Sequence of chain 1.D:
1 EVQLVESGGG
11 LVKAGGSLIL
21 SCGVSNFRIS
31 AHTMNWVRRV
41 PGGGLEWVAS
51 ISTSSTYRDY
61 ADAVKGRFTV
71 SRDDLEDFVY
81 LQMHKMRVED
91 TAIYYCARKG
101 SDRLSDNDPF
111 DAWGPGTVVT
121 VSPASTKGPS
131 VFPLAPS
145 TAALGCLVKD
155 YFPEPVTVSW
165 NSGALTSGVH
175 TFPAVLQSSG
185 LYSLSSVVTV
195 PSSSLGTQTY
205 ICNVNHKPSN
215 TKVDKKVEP

Sequence of chain 1.C:
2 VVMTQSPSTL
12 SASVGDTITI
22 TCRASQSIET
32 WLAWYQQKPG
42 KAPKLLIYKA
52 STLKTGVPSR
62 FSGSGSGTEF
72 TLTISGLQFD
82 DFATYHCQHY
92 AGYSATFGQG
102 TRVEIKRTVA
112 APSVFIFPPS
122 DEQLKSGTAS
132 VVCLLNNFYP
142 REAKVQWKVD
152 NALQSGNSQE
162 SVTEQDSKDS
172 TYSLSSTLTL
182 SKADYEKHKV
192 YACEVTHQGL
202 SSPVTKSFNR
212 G

This protein binds this small molecule.
Small molecule (SMILES): OC[C@H]1O[C@H](O[C@@H]2[C@@H](O[C@@H]3[C@@H](O[C@@H]4[C@H](O)[C@H](O)O[C@H](CO)[C@H]4O)O[C@H](CO)[C@@H](O)[C@@H]3O)O[C@H](CO)[C@@H](O)[C@@H]2O)[C@@H](O)[C@@H](O)[C@@H]1O

Binding-site contacts:
Ligand atom C6 contacts residue GLY93 of chain 1.C at 3.5 Å.
Ligand atom O4 contacts residue TYR57 of chain 1.D at 3.6 Å.
Ligand atom C2 contacts residue ASP106 of chain 1.D at 3.5 Å.
Ligand atom O2 contacts residue ALA31 of chain 1.D at 3.4 Å (h-bond).
Ligand atom O3 contacts residue ALA31 of chain 1.D at 2.7 Å (h-bond).
Ligand atom O3 contacts residue GLY100 of chain 1.D at 3.4 Å.
Ligand atom O5 contacts residue ASP106 of chain 1.D at 3.3 Å (salt-bridge).
Ligand atom C2 contacts residue ALA31 of chain 1.D at 3.4 Å (hydrophobic).
Ligand atom O3 contacts residue TYR94 of chain 1.C at 2.4 Å (h-bond).
Ligand atom O5 contacts residue THR33 of chain 1.D at 3.0 Å (h-bond).
Ligand atom O2 contacts residue LYS99 of chain 1.D at 2.8 Å (salt-bridge).
Ligand atom O4 contacts residue SER105 of chain 1.D at 2.8 Å (h-bond).
Ligand atom C1 contacts residue ALA31 of chain 1.D at 3.2 Å (hydrophobic).
Ligand atom O4 contacts residue LYS99 of chain 1.D at 3.6 Å.
Ligand atom C3 contacts residue SER105 of chain 1.D at 3.3 Å.
Ligand atom O3 contacts residue LYS99 of chain 1.D at 3.0 Å (salt-bridge).
Ligand atom C2 contacts residue LYS99 of chain 1.D at 3.7 Å.
Ligand atom O4 contacts residue TYR94 of chain 1.C at 2.9 Å (h-bond).
Ligand atom C5 contacts residue SER105 of chain 1.D at 3.3 Å.
Ligand atom O6 contacts residue THR33 of chain 1.D at 2.7 Å (h-bond).
Ligand atom O2 contacts residue THR33 of chain 1.D at 2.8 Å (h-bond).
Ligand atom O5 contacts residue SER105 of chain 1.D at 3.6 Å (h-bond).
Ligand atom C3 contacts residue TYR94 of chain 1.C at 3.1 Å (hydrophobic).
Ligand atom O3 contacts residue LEU104 of chain 1.D at 3.4 Å.
Ligand atom C4 contacts residue TYR94 of chain 1.C at 3.6 Å (hydrophobic).
Ligand atom C6 contacts residue ASP106 of chain 1.D at 3.2 Å.
Ligand atom O6 contacts residue SER105 of chain 1.D at 3.8 Å.
Ligand atom O4 contacts residue ASP106 of chain 1.D at 3.6 Å.
Ligand atom O2 contacts residue HIS32 of chain 1.D at 3.2 Å.
Ligand atom O4 contacts residue ASP106 of chain 1.D at 2.6 Å (salt-bridge).
Ligand atom O6 contacts residue GLY93 of chain 1.C at 2.8 Å (h-bond).
Ligand atom C2 contacts residue THR33 of chain 1.D at 3.8 Å.
Ligand atom O4 contacts residue ASN107 of chain 1.D at 3.4 Å (h-bond).
Ligand atom C1 contacts residue THR33 of chain 1.D at 3.8 Å.
Ligand atom O6 contacts residue ASP106 of chain 1.D at 2.6 Å (salt-bridge).
Ligand atom O6 contacts residue LYS99 of chain 1.D at 3.6 Å.
Ligand atom C4 contacts residue SER105 of chain 1.D at 3.3 Å.
Ligand atom O4 contacts residue ASP108 of chain 1.D at 2.9 Å (salt-bridge).
Ligand atom C3 contacts residue ASP108 of chain 1.D at 3.6 Å.
Ligand atom O3 contacts residue ASP108 of chain 1.D at 2.8 Å (salt-bridge).